Binding-site contacts:
Ligand atom O7 contacts residue ASN246 of chain 3.D at 3.4 Å (h-bond).
Ligand atom C3 contacts residue ASN430 of chain 3.D at 3.9 Å.
Ligand atom N2 contacts residue ASN246 of chain 3.D at 2.9 Å (h-bond).
Ligand atom C1 contacts residue THR248 of chain 3.D at 4.2 Å.
Ligand atom C7 contacts residue THR248 of chain 3.D at 4.0 Å.
Ligand atom C5 contacts residue ASN249 of chain 3.D at 3.7 Å.
Ligand atom C2 contacts residue ASN246 of chain 3.D at 2.3 Å.
Ligand atom O7 contacts residue ILE247 of chain 3.D at 2.9 Å (h-bond).
Ligand atom C4 contacts residue ASN246 of chain 3.D at 3.8 Å.
Ligand atom C4 contacts residue ASN430 of chain 3.D at 3.6 Å.
Ligand atom C5 contacts residue ASN246 of chain 3.D at 3.0 Å.
Ligand atom O6 contacts residue ASN249 of chain 3.D at 4.1 Å.
Ligand atom O5 contacts residue ASN246 of chain 3.D at 1.9 Å (h-bond).
Ligand atom C7 contacts residue ASN246 of chain 3.D at 3.0 Å.
Ligand atom C6 contacts residue ASN249 of chain 3.D at 3.8 Å.
Ligand atom O7 contacts residue THR248 of chain 3.D at 2.9 Å (h-bond).
Ligand atom C6 contacts residue THR429 of chain 3.D at 3.5 Å.
Ligand atom C6 contacts residue ASN246 of chain 3.D at 4.2 Å.
Ligand atom O4 contacts residue ASN430 of chain 3.D at 3.2 Å (h-bond).
Ligand atom O3 contacts residue ASN430 of chain 3.D at 3.0 Å (h-bond).
Ligand atom C8 contacts residue ILE247 of chain 3.D at 4.2 Å (hydrophobic).
Ligand atom C1 contacts residue ASN246 of chain 3.D at 1.1 Å.
Ligand atom C3 contacts residue THR248 of chain 3.D at 4.3 Å.
Ligand atom C5 contacts residue THR429 of chain 3.D at 4.2 Å.
Ligand atom C8 contacts residue ASN246 of chain 3.D at 3.5 Å.
Ligand atom C1 contacts residue ASN249 of chain 3.D at 4.1 Å.
Ligand atom C7 contacts residue ILE247 of chain 3.D at 3.8 Å (hydrophobic).
Ligand atom C1 contacts residue ILE247 of chain 3.D at 4.4 Å (hydrophobic).
Ligand atom O5 contacts residue ASN249 of chain 3.D at 3.6 Å.
Ligand atom O4 contacts residue THR429 of chain 3.D at 3.5 Å.
Ligand atom C4 contacts residue THR429 of chain 3.D at 3.7 Å.
Ligand atom C3 contacts residue ASN246 of chain 3.D at 3.4 Å.

Sequence of chain 3.D:
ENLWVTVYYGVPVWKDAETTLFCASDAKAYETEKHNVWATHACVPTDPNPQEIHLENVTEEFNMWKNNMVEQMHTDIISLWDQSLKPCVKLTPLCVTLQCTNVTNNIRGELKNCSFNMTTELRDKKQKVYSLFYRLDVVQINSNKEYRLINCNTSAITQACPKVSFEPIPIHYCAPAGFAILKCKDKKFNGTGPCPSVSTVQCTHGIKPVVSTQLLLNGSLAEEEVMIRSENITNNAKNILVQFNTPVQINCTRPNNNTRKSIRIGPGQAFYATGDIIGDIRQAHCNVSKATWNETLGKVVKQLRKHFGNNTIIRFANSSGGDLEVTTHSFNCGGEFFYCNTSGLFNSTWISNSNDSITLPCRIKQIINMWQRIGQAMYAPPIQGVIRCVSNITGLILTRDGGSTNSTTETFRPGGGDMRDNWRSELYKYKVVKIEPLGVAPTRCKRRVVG

The small molecule below binds the protein below.
Small molecule (SMILES): CC(=O)N[C@H]1[C@H](O[C@H]2[C@H](O)[C@@H](NC(C)=O)CO[C@@H]2CO)O[C@H](CO)[C@@H](O[C@@H]2O[C@H](CO[C@H]3O[C@H](CO[C@H]4O[C@H](CO)[C@@H](O)[C@H](O)[C@@H]4O)[C@@H](O)[C@H](O[C@H]4O[C@H](CO[C@H]5O[C@H](CO)[C@@H](O)[C@H](O)[C@@H]5O)[C@@H](O)[C@H](O)[C@@H]4O)[C@@H]3O)[C@@H](O)[C@H](O[C@H]3O[C@H](CO)[C@@H](O)[C@H](O)[C@@H]3O)[C@@H]2O)[C@@H]1O